Binding-site contacts:
Ligand atom C3D contacts residue ASP37 of chain 1.B at 3.5 Å.
Ligand atom O1A contacts residue GLY14 of chain 1.B at 3.6 Å.
Ligand atom O5D contacts residue ARG42 of chain 1.B at 3.5 Å (salt-bridge).
Ligand atom O2B contacts residue ARG347 of chain 1.B at 2.8 Å (salt-bridge).
Ligand atom O2' contacts residue VAL16 of chain 1.B at 3.4 Å.
Ligand atom C2' contacts residue THR132 of chain 1.B at 3.0 Å.
Ligand atom O2B contacts residue TYR15 of chain 1.B at 3.5 Å.
Ligand atom O2D contacts residue ASP37 of chain 1.B at 2.6 Å (salt-bridge).
Ligand atom O3A contacts residue ARG347 of chain 1.B at 3.4 Å (salt-bridge).
Ligand atom C6 contacts residue VAL90 of chain 1.B at 3.5 Å (hydrophobic).
Ligand atom C4D contacts residue ASP37 of chain 1.B at 3.6 Å.
Ligand atom O2' contacts residue THR132 of chain 1.B at 2.8 Å (h-bond).
Ligand atom O3' contacts residue SER131 of chain 1.B at 3.6 Å.
Ligand atom O1B contacts residue VAL16 of chain 1.B at 3.0 Å (h-bond).
Ligand atom O3D contacts residue ASP37 of chain 1.B at 2.7 Å (salt-bridge).
Ligand atom O2 contacts residue ASP37 of chain 1.B at 3.6 Å (salt-bridge).
Ligand atom O5D contacts residue GLY14 of chain 1.B at 3.3 Å.
Ligand atom C5' contacts residue ARG347 of chain 1.B at 3.6 Å.
Ligand atom O4D contacts residue VAL90 of chain 1.B at 3.7 Å.
Ligand atom O3' contacts residue THR132 of chain 1.B at 3.6 Å.
Ligand atom O2 contacts residue VAL38 of chain 1.B at 3.3 Å (h-bond).
Ligand atom O4' contacts residue LYS280 of chain 1.B at 2.8 Å (salt-bridge).
Ligand atom C5 contacts residue TYR109 of chain 1.B at 3.6 Å (hydrophobic).
Ligand atom O4' contacts residue ASN91 of chain 1.B at 3.4 Å.
Ligand atom O3D contacts residue ARG42 of chain 1.B at 2.8 Å (salt-bridge).
Ligand atom O2' contacts residue SER131 of chain 1.B at 3.3 Å.
Ligand atom O1B contacts residue GLY14 of chain 1.B at 3.6 Å.
Ligand atom O4' contacts residue THR92 of chain 1.B at 2.8 Å (h-bond).
Ligand atom O1B contacts residue TYR15 of chain 1.B at 3.1 Å (h-bond).
Ligand atom C2D contacts residue ASP37 of chain 1.B at 3.6 Å.
Ligand atom O3' contacts residue VAL133 of chain 1.B at 3.3 Å (h-bond).
Ligand atom O5' contacts residue ARG347 of chain 1.B at 3.2 Å (salt-bridge).
Ligand atom O4D contacts residue GLY12 of chain 1.B at 3.5 Å.
Ligand atom C6 contacts residue ASN91 of chain 1.B at 3.2 Å.
Ligand atom C4' contacts residue LYS280 of chain 1.B at 3.4 Å.
Ligand atom C1D contacts residue ASP37 of chain 1.B at 3.4 Å.
Ligand atom O5' contacts residue SER276 of chain 1.B at 3.3 Å (h-bond).
Ligand atom O1A contacts residue ARG42 of chain 1.B at 3.1 Å (salt-bridge).
Ligand atom O1A contacts residue TYR15 of chain 1.B at 3.5 Å.
Ligand atom C3D contacts residue ARG42 of chain 1.B at 3.6 Å.

This small molecule binds to this protein.
Small molecule (SMILES): O=c1ccn([C@@H]2O[C@H](CO[P](=O)(O)O[P](=O)(O)O[C@H]3OC[C@@H](O)[C@H](O)[C@H]3O)[C@@H](O)[C@H]2O)c(=O)[nH]1

Sequence of chain 1.B:
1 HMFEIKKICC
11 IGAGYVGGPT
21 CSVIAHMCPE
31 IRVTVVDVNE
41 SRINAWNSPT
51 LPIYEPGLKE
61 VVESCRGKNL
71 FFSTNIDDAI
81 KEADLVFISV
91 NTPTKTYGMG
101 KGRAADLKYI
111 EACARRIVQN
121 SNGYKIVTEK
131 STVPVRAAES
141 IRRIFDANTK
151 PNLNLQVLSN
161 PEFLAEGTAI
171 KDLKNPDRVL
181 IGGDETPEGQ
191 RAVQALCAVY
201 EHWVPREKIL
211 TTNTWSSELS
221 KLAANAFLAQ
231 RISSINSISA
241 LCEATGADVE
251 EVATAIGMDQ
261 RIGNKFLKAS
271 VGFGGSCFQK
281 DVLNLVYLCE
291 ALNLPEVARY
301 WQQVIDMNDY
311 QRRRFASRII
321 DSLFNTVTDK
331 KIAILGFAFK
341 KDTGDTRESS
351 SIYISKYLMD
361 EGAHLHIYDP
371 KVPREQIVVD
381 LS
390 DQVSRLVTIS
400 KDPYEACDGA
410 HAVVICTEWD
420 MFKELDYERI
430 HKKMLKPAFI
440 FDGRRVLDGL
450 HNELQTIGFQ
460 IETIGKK